This protein binds this small molecule.
Small molecule (SMILES): CC(=O)N[C@@H]1[C@@H](O)[C@H](O)[C@@H](CO)O[C@H]1O

Sequence of chain 21.E:
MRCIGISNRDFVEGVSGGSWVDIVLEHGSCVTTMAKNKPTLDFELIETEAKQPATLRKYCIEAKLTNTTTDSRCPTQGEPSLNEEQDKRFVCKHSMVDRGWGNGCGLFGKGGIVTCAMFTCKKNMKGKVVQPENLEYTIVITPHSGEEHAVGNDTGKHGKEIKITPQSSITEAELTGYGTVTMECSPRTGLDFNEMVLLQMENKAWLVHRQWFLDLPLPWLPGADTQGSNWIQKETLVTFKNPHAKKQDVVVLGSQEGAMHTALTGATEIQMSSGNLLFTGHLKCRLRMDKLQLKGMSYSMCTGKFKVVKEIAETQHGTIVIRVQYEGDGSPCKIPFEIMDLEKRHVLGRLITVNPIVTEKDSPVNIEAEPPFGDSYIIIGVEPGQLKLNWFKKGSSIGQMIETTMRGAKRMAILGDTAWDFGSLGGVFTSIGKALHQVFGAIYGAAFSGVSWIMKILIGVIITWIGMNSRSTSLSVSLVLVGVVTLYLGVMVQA

Binding-site contacts:
Ligand atom O3 contacts residue ASN67 of chain 21.E at 3.8 Å.
Ligand atom C8 contacts residue MET118 of chain 21.E at 4.1 Å (hydrophobic).
Ligand atom C3 contacts residue ASN67 of chain 21.E at 3.6 Å.
Ligand atom C8 contacts residue ASN67 of chain 21.E at 3.6 Å.
Ligand atom C7 contacts residue ASN67 of chain 21.E at 3.8 Å.
Ligand atom C8 contacts residue PHE90 of chain 21.E at 4.4 Å (hydrophobic).
Ligand atom O7 contacts residue ARG89 of chain 21.E at 4.2 Å.
Ligand atom O5 contacts residue ASN67 of chain 21.E at 2.4 Å (h-bond).
Ligand atom C5 contacts residue ASN67 of chain 21.E at 3.7 Å.
Ligand atom C4 contacts residue ASN67 of chain 21.E at 4.2 Å.
Ligand atom O7 contacts residue MET118 of chain 21.E at 3.5 Å.
Ligand atom C2 contacts residue ASN67 of chain 21.E at 2.4 Å.
Ligand atom N2 contacts residue ASN67 of chain 21.E at 3.3 Å (h-bond).
Ligand atom C1 contacts residue ASN67 of chain 21.E at 1.4 Å.
Ligand atom C7 contacts residue MET118 of chain 21.E at 3.8 Å (hydrophobic).
Ligand atom O7 contacts residue ASN67 of chain 21.E at 4.5 Å.